Sequence of chain 2.A:
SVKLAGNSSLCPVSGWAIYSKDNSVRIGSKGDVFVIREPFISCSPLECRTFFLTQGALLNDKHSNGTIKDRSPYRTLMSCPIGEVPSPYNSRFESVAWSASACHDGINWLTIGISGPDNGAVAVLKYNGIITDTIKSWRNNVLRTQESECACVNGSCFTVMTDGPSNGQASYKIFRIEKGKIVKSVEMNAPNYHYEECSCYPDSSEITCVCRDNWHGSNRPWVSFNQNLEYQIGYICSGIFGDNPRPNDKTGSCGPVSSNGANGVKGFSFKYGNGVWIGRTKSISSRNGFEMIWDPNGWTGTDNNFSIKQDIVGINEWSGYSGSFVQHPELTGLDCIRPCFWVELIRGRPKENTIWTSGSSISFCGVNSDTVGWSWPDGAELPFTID

Binding-site contacts:
Ligand atom C6 contacts residue ALA5 of chain 2.A at 4.4 Å (hydrophobic).
Ligand atom C1 contacts residue ASN7 of chain 2.A at 1.4 Å.
Ligand atom O5 contacts residue ALA5 of chain 2.A at 4.0 Å.
Ligand atom C7 contacts residue ASN7 of chain 2.A at 3.5 Å.
Ligand atom C8 contacts residue ASN7 of chain 2.A at 4.3 Å.
Ligand atom O7 contacts residue ASN7 of chain 2.A at 4.0 Å.
Ligand atom C2 contacts residue ASN7 of chain 2.A at 2.4 Å.
Ligand atom C5 contacts residue ASN7 of chain 2.A at 3.6 Å.
Ligand atom C4 contacts residue ASN7 of chain 2.A at 4.2 Å.
Ligand atom N2 contacts residue ASN7 of chain 2.A at 2.6 Å (h-bond).
Ligand atom O5 contacts residue ASN7 of chain 2.A at 2.3 Å (h-bond).
Ligand atom C3 contacts residue ASN7 of chain 2.A at 3.8 Å.

This protein binds this small molecule.
Small molecule (SMILES): CC(=O)N[C@H]1[C@H](O[C@H]2[C@H](O)[C@@H](NC(C)=O)CO[C@@H]2CO)O[C@H](CO)[C@@H](O)[C@@H]1O